This protein binds this small molecule.
Small molecule (SMILES): CC1=N[C@@H]2[C@@H](O)[C@@H](O)[C@@H](CO)O[C@@H]2S1

Sequence of chain 1.B:
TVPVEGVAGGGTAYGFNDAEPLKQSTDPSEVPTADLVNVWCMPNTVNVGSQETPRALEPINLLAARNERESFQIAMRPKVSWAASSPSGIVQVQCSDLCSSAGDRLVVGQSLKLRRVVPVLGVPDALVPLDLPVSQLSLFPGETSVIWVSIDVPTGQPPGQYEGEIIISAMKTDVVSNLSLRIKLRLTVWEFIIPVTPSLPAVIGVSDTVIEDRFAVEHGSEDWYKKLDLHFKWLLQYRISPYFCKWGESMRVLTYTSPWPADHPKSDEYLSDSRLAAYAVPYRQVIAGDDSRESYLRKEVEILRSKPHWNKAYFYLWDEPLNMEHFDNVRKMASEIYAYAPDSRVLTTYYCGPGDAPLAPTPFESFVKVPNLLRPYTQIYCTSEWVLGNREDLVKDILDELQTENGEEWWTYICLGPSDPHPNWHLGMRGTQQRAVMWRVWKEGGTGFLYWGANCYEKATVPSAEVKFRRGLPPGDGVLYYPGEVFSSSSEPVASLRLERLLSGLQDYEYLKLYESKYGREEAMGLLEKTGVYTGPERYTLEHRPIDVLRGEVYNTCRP

Binding-site contacts:
Ligand atom O6 contacts residue LEU558 of chain 1.B at 4.1 Å.
Ligand atom C5 contacts residue CYS500 of chain 1.B at 4.0 Å (hydrophobic).
Ligand atom C7 contacts residue GLU405 of chain 1.B at 3.6 Å.
Ligand atom C3 contacts residue TRP537 of chain 1.B at 3.8 Å (hydrophobic).
Ligand atom O3 contacts residue TRP332 of chain 1.B at 3.9 Å.
Ligand atom O5 contacts residue CYS500 of chain 1.B at 3.5 Å.
Ligand atom O3 contacts residue TRP537 of chain 1.B at 4.1 Å.
Ligand atom C1 contacts residue GLU405 of chain 1.B at 3.5 Å.
Ligand atom C2 contacts residue ASP404 of chain 1.B at 3.5 Å.
Ligand atom C5 contacts residue TRP537 of chain 1.B at 3.7 Å (hydrophobic).
Ligand atom S1 contacts residue TRP537 of chain 1.B at 3.9 Å.
Ligand atom C1 contacts residue CYS500 of chain 1.B at 3.9 Å (hydrophobic).
Ligand atom O6 contacts residue ASP562 of chain 1.B at 2.6 Å (salt-bridge).
Ligand atom O6 contacts residue TRP537 of chain 1.B at 3.8 Å.
Ligand atom N2 contacts residue ASP404 of chain 1.B at 2.5 Å (salt-bridge).
Ligand atom C7 contacts residue ASP404 of chain 1.B at 3.4 Å.
Ligand atom C6 contacts residue LEU558 of chain 1.B at 3.8 Å (hydrophobic).
Ligand atom C8 contacts residue GLU405 of chain 1.B at 4.2 Å.
Ligand atom C8 contacts residue TYR498 of chain 1.B at 3.6 Å (hydrophobic).
Ligand atom C8 contacts residue ASP404 of chain 1.B at 3.6 Å.
Ligand atom S1 contacts residue GLU405 of chain 1.B at 3.9 Å.
Ligand atom C4 contacts residue TRP537 of chain 1.B at 3.6 Å (hydrophobic).
Ligand atom O6 contacts residue CYS500 of chain 1.B at 3.4 Å.
Ligand atom C6 contacts residue ASP562 of chain 1.B at 3.5 Å.
Ligand atom S1 contacts residue CYS500 of chain 1.B at 3.4 Å.
Ligand atom N2 contacts residue GLU405 of chain 1.B at 3.3 Å.
Ligand atom C3 contacts residue ASP404 of chain 1.B at 3.6 Å.
Ligand atom C6 contacts residue LEU501 of chain 1.B at 3.8 Å (hydrophobic).
Ligand atom C6 contacts residue CYS500 of chain 1.B at 4.3 Å (hydrophobic).
Ligand atom O3 contacts residue MET336 of chain 1.B at 3.5 Å.
Ligand atom C2 contacts residue GLU405 of chain 1.B at 3.4 Å.
Ligand atom C8 contacts residue LEU535 of chain 1.B at 4.2 Å (hydrophobic).
Ligand atom C7 contacts residue TYR498 of chain 1.B at 3.8 Å (hydrophobic).
Ligand atom C8 contacts residue THR434 of chain 1.B at 3.8 Å.
Ligand atom C6 contacts residue TRP537 of chain 1.B at 3.9 Å (hydrophobic).
Ligand atom O6 contacts residue LEU501 of chain 1.B at 2.9 Å (h-bond).
Ligand atom O3 contacts residue ASP404 of chain 1.B at 2.7 Å (salt-bridge).
Ligand atom S1 contacts residue TYR498 of chain 1.B at 3.5 Å.
Ligand atom C7 contacts residue TRP537 of chain 1.B at 4.0 Å (hydrophobic).
Ligand atom C8 contacts residue TYR401 of chain 1.B at 3.9 Å (hydrophobic).